This small molecule binds to this protein.
Small molecule (SMILES): O[C@@H]1[C@@H](O)[C@H](O)OC[C@H]1O

Binding-site contacts:
Ligand atom C1 contacts residue ALA209 of chain 1.A at 3.3 Å (hydrophobic).
Ligand atom C1 contacts residue GLY212 of chain 1.A at 4.5 Å.
Ligand atom O5 contacts residue ALA209 of chain 1.A at 3.4 Å (h-bond).
Ligand atom C2 contacts residue ALA209 of chain 1.A at 3.6 Å (hydrophobic).
Ligand atom O1 contacts residue ALA209 of chain 1.A at 2.6 Å (h-bond).
Ligand atom C5 contacts residue GLY212 of chain 1.A at 4.0 Å.
Ligand atom O5 contacts residue GLY212 of chain 1.A at 3.2 Å.
Ligand atom O1 contacts residue GLY212 of chain 1.A at 4.3 Å.

Sequence of chain 1.A:
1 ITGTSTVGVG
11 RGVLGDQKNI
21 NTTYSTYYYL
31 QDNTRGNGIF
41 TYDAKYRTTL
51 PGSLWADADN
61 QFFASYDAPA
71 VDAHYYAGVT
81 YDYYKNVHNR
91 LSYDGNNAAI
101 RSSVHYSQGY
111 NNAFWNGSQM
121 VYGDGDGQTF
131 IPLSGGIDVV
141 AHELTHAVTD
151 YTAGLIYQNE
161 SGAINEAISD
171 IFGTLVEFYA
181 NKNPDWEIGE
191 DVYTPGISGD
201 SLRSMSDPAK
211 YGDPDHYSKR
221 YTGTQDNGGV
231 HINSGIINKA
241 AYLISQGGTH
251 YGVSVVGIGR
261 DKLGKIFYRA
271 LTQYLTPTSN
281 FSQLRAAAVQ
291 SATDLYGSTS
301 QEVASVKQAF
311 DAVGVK